This small molecule binds to this protein.
Small molecule (SMILES): CC(=O)N[C@@H]1[C@@H](O)[C@H](O)[C@@H](CO)O[C@H]1O

Sequence of chain 1.A:
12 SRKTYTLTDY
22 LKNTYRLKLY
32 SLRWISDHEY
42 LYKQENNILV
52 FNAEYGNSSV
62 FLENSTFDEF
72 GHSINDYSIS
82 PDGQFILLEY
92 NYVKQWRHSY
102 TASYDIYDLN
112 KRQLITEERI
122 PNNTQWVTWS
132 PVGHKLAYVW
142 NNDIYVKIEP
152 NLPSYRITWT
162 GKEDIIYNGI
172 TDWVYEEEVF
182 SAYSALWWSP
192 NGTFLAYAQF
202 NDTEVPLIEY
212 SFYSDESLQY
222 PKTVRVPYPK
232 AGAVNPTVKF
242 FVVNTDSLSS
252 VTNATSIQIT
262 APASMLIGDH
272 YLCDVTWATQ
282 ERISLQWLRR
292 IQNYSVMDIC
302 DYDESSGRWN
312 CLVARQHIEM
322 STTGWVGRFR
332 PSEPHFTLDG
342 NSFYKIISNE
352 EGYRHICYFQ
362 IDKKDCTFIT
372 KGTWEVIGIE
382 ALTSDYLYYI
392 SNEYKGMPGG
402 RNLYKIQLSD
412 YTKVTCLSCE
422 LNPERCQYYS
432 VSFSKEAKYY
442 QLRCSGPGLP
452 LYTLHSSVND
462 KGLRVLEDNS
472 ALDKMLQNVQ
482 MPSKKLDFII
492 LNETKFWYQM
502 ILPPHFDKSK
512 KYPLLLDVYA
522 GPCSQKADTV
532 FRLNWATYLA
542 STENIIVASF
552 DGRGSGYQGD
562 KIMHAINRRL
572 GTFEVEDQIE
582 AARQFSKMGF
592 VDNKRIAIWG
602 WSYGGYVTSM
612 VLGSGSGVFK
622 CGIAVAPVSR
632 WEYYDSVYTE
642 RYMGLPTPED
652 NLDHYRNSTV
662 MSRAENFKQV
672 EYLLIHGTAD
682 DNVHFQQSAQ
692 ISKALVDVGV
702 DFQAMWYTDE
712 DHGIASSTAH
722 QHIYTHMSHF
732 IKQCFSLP

Binding-site contacts:
Ligand atom C7 contacts residue ASN254 of chain 1.A at 3.6 Å.
Ligand atom C4 contacts residue ASN254 of chain 1.A at 4.3 Å.
Ligand atom C1 contacts residue ASN254 of chain 1.A at 1.5 Å.
Ligand atom C2 contacts residue ASN254 of chain 1.A at 2.7 Å.
Ligand atom O4 contacts residue TRP160 of chain 1.A at 4.4 Å.
Ligand atom C8 contacts residue VAL252 of chain 1.A at 3.7 Å (hydrophobic).
Ligand atom C4 contacts residue TRP160 of chain 1.A at 4.5 Å (hydrophobic).
Ligand atom C3 contacts residue TRP160 of chain 1.A at 4.1 Å (hydrophobic).
Ligand atom C5 contacts residue TRP160 of chain 1.A at 3.8 Å (hydrophobic).
Ligand atom C6 contacts residue ASN254 of chain 1.A at 4.0 Å.
Ligand atom N2 contacts residue ASN254 of chain 1.A at 3.2 Å (h-bond).
Ligand atom O6 contacts residue TRP160 of chain 1.A at 4.1 Å.
Ligand atom C1 contacts residue TRP160 of chain 1.A at 3.9 Å (hydrophobic).
Ligand atom O5 contacts residue TRP160 of chain 1.A at 3.2 Å.
Ligand atom O7 contacts residue ASN254 of chain 1.A at 3.3 Å (h-bond).
Ligand atom C5 contacts residue ASN254 of chain 1.A at 3.6 Å.
Ligand atom O5 contacts residue ASN254 of chain 1.A at 2.4 Å (h-bond).
Ligand atom C3 contacts residue ASN254 of chain 1.A at 4.0 Å.